Binding-site contacts:
Ligand atom CB contacts residue LEU110 of chain 1.A at 4.0 Å (hydrophobic).
Ligand atom CA contacts residue ASN259 of chain 1.A at 4.0 Å.
Ligand atom C contacts residue SER111 of chain 1.A at 3.6 Å.
Ligand atom O3 contacts residue ASN259 of chain 1.A at 3.0 Å (h-bond).
Ligand atom O3 contacts residue THR134 of chain 1.A at 2.8 Å (h-bond).
Ligand atom OXT contacts residue PHE183 of chain 1.A at 3.3 Å.
Ligand atom C contacts residue THR134 of chain 1.A at 3.8 Å.
Ligand atom C contacts residue PHE183 of chain 1.A at 3.3 Å (hydrophobic).
Ligand atom O contacts residue ALA135 of chain 1.A at 3.8 Å.
Ligand atom O3 contacts residue SER132 of chain 1.A at 3.3 Å (h-bond).
Ligand atom CA contacts residue PHE183 of chain 1.A at 3.6 Å (hydrophobic).
Ligand atom O3 contacts residue PHE183 of chain 1.A at 3.4 Å.
Ligand atom CA contacts residue THR134 of chain 1.A at 3.9 Å.
Ligand atom O contacts residue SER111 of chain 1.A at 2.6 Å (h-bond).
Ligand atom CB contacts residue SER132 of chain 1.A at 3.5 Å.
Ligand atom CB contacts residue ASN259 of chain 1.A at 4.2 Å.
Ligand atom CB contacts residue PHE183 of chain 1.A at 4.1 Å (hydrophobic).
Ligand atom OXT contacts residue THR109 of chain 1.A at 4.0 Å.
Ligand atom C contacts residue SER132 of chain 1.A at 3.1 Å.
Ligand atom CB contacts residue LEU49 of chain 1.A at 3.7 Å (hydrophobic).
Ligand atom O contacts residue ASN133 of chain 1.A at 3.3 Å.
Ligand atom O contacts residue SER132 of chain 1.A at 3.3 Å (h-bond).
Ligand atom C contacts residue ASN133 of chain 1.A at 4.0 Å.
Ligand atom OXT contacts residue SER111 of chain 1.A at 2.8 Å (h-bond).
Ligand atom C contacts residue LEU110 of chain 1.A at 4.3 Å (hydrophobic).
Ligand atom O contacts residue PHE183 of chain 1.A at 3.3 Å.
Ligand atom OXT contacts residue SER132 of chain 1.A at 3.7 Å.
Ligand atom C contacts residue THR109 of chain 1.A at 4.4 Å.
Ligand atom O contacts residue THR134 of chain 1.A at 2.7 Å (h-bond).
Ligand atom OXT contacts residue LEU110 of chain 1.A at 3.3 Å.
Ligand atom CA contacts residue SER132 of chain 1.A at 3.0 Å.
Ligand atom CB contacts residue THR109 of chain 1.A at 4.2 Å.

Sequence of chain 1.A:
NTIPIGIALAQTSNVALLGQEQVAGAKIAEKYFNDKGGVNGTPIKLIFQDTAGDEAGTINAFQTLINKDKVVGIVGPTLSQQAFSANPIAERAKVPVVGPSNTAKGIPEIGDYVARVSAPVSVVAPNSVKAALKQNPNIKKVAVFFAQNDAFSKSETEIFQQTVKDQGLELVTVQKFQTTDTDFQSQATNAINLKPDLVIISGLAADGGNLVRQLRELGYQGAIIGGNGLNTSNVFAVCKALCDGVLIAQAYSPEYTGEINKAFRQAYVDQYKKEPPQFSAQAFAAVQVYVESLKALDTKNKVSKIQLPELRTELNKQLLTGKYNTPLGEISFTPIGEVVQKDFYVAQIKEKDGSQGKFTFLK

The small molecule below binds the protein below.
Small molecule (SMILES): CC(=O)C(=O)O